Binding-site contacts:
Ligand atom CG contacts residue LYS234 of chain 3.W at 3.3 Å.
Ligand atom C contacts residue TYR94 of chain 3.W at 4.0 Å (hydrophobic).
Ligand atom CD1 contacts residue TYR94 of chain 3.W at 3.5 Å (hydrophobic).
Ligand atom N contacts residue TYR273 of chain 3.W at 3.9 Å.
Ligand atom CG contacts residue HIS277 of chain 3.W at 3.8 Å.
Ligand atom CG2 contacts residue PHE278 of chain 3.W at 3.7 Å (hydrophobic).
Ligand atom CB contacts residue HIS277 of chain 3.W at 3.7 Å.
Ligand atom C contacts residue LEU286 of chain 3.W at 3.8 Å (hydrophobic).
Ligand atom CA contacts residue THR235 of chain 3.W at 3.6 Å.
Ligand atom O contacts residue THR235 of chain 3.W at 3.1 Å (h-bond).
Ligand atom CD contacts residue TYR273 of chain 3.W at 3.3 Å (hydrophobic).
Ligand atom C contacts residue THR235 of chain 3.W at 3.6 Å.
Ligand atom CG1 contacts residue TYR94 of chain 3.W at 3.8 Å (hydrophobic).
Ligand atom CG2 contacts residue ASN281 of chain 3.W at 3.6 Å.
Ligand atom C contacts residue ASN281 of chain 3.W at 3.8 Å.
Ligand atom CD contacts residue HIS277 of chain 3.W at 3.9 Å.
Ligand atom CG contacts residue ASP233 of chain 3.W at 3.0 Å.
Ligand atom CD1 contacts residue TYR91 of chain 3.W at 3.9 Å (hydrophobic).
Ligand atom O contacts residue TYR94 of chain 3.W at 2.9 Å.
Ligand atom O contacts residue LEU286 of chain 3.W at 3.2 Å.
Ligand atom C contacts residue THR235 of chain 3.W at 3.6 Å.
Ligand atom C contacts residue THR235 of chain 3.W at 3.6 Å.
Ligand atom CB contacts residue LEU286 of chain 3.W at 3.9 Å (hydrophobic).
Ligand atom CG2 contacts residue LEU286 of chain 3.W at 3.7 Å (hydrophobic).
Ligand atom CG contacts residue TYR273 of chain 3.W at 3.6 Å (hydrophobic).
Ligand atom CB contacts residue TYR238 of chain 3.W at 3.6 Å (hydrophobic).
Ligand atom N contacts residue THR235 of chain 3.W at 3.9 Å.
Ligand atom N contacts residue THR235 of chain 3.W at 3.5 Å (h-bond).
Ligand atom O contacts residue HIS277 of chain 3.W at 3.4 Å.
Ligand atom CG1 contacts residue VAL280 of chain 3.W at 4.0 Å (hydrophobic).
Ligand atom O contacts residue ASN227 of chain 3.W at 3.6 Å.
Ligand atom CB contacts residue ASP233 of chain 3.W at 3.0 Å.
Ligand atom O contacts residue ASN281 of chain 3.W at 2.6 Å (h-bond).
Ligand atom O contacts residue LYS234 of chain 3.W at 3.6 Å.
Ligand atom CA contacts residue ASN227 of chain 3.W at 3.7 Å.
Ligand atom CG2 contacts residue GLU236 of chain 3.W at 3.3 Å.
Ligand atom C contacts residue ASN227 of chain 3.W at 3.5 Å.
Ligand atom N contacts residue ASN227 of chain 3.W at 3.0 Å (h-bond).
Ligand atom CG2 contacts residue HIS277 of chain 3.W at 3.3 Å.
Ligand atom O contacts residue THR235 of chain 3.W at 3.0 Å (h-bond).

Sequence of chain 3.W:
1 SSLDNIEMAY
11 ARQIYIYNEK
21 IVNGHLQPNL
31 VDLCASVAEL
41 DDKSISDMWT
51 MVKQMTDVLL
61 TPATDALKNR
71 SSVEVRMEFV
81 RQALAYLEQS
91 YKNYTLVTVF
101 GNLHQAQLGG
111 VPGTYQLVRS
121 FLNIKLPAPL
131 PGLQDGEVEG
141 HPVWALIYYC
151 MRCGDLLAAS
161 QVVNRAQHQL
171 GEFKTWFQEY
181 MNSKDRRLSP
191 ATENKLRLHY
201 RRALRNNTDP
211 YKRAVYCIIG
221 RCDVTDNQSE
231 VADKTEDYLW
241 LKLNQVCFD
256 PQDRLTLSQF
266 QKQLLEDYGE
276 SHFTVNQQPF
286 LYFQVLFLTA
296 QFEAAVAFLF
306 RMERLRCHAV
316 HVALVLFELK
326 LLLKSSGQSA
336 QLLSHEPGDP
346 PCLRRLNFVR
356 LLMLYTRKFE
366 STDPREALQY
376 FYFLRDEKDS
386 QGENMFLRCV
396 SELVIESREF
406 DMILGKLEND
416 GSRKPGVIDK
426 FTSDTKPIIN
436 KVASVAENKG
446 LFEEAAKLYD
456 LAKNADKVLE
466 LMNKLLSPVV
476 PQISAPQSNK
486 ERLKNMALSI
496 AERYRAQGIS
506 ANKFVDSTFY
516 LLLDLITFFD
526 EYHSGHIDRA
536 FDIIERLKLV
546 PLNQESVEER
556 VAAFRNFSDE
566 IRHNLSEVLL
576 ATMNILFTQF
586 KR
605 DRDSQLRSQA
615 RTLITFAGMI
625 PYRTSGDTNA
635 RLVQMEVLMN

This small molecule binds to this protein.
Small molecule (SMILES): CC[C@H](C)[C@H](NC(=O)[C@H](CO)NC(=O)[C@H](CCCN=C(N)N)NC(=O)[C@@H](NC(=O)[C@@H]1CCCN1C(=O)[C@@H]1CCCN1C(=O)[C@H](C)N)C(C)C)C(=O)N[C@H](C=O)Cc1ccc(O)cc1